Binding-site contacts:
Ligand atom O5 contacts residue ASN113 of chain 1.E at 3.0 Å (h-bond).
Ligand atom C8 contacts residue GLU44 of chain 1.E at 4.5 Å.
Ligand atom C6 contacts residue ASN113 of chain 1.E at 3.2 Å.
Ligand atom C7 contacts residue HIS42 of chain 1.E at 4.2 Å.
Ligand atom N2 contacts residue ASN125 of chain 1.E at 2.9 Å (h-bond).
Ligand atom C1 contacts residue ASN125 of chain 1.E at 1.2 Å.
Ligand atom O5 contacts residue ASN125 of chain 1.E at 2.1 Å (h-bond).
Ligand atom N2 contacts residue HIS42 of chain 1.E at 3.8 Å.
Ligand atom C7 contacts residue ASN125 of chain 1.E at 3.5 Å.
Ligand atom O6 contacts residue LYS115 of chain 1.E at 3.2 Å.
Ligand atom C6 contacts residue GLU151 of chain 1.E at 4.0 Å.
Ligand atom C6 contacts residue LYS115 of chain 1.E at 4.4 Å.
Ligand atom O6 contacts residue GLU151 of chain 1.E at 3.5 Å (salt-bridge).
Ligand atom O7 contacts residue ASN125 of chain 1.E at 3.8 Å.
Ligand atom O5 contacts residue ASP114 of chain 1.E at 4.4 Å.
Ligand atom C1 contacts residue ASN113 of chain 1.E at 3.7 Å.
Ligand atom C2 contacts residue ASN125 of chain 1.E at 2.5 Å.
Ligand atom C8 contacts residue HIS42 of chain 1.E at 3.5 Å.
Ligand atom C4 contacts residue ASN125 of chain 1.E at 4.0 Å.
Ligand atom C5 contacts residue ASN113 of chain 1.E at 3.4 Å.
Ligand atom C3 contacts residue ASN125 of chain 1.E at 3.6 Å.
Ligand atom C5 contacts residue ASN125 of chain 1.E at 3.3 Å.
Ligand atom C8 contacts residue ASN125 of chain 1.E at 4.2 Å.
Ligand atom O6 contacts residue ASN113 of chain 1.E at 3.4 Å (h-bond).
Ligand atom C6 contacts residue ASN125 of chain 1.E at 4.4 Å.

Sequence of chain 1.E:
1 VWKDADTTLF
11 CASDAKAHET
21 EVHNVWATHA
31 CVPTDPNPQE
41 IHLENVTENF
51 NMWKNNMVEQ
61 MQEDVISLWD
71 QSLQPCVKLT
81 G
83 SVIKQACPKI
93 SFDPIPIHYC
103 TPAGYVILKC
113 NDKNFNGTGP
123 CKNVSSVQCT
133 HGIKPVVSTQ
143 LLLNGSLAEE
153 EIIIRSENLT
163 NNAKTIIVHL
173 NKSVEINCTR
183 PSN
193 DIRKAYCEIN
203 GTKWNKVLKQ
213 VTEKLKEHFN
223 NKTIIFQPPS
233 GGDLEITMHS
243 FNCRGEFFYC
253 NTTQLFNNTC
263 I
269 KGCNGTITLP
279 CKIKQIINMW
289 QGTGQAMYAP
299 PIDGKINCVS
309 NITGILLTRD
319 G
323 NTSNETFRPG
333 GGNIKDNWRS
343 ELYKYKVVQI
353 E

A small-molecule ligand and the protein it binds are described below.
Small molecule (SMILES): CC(=O)N[C@@H]1[C@@H](O)[C@H](O)[C@@H](CO)O[C@H]1O